The small molecule below binds the protein below.
Small molecule (SMILES): CC(=O)N[C@@H]1[C@@H](O)[C@H](O)[C@@H](CO)O[C@H]1O

Sequence of chain 2.A:
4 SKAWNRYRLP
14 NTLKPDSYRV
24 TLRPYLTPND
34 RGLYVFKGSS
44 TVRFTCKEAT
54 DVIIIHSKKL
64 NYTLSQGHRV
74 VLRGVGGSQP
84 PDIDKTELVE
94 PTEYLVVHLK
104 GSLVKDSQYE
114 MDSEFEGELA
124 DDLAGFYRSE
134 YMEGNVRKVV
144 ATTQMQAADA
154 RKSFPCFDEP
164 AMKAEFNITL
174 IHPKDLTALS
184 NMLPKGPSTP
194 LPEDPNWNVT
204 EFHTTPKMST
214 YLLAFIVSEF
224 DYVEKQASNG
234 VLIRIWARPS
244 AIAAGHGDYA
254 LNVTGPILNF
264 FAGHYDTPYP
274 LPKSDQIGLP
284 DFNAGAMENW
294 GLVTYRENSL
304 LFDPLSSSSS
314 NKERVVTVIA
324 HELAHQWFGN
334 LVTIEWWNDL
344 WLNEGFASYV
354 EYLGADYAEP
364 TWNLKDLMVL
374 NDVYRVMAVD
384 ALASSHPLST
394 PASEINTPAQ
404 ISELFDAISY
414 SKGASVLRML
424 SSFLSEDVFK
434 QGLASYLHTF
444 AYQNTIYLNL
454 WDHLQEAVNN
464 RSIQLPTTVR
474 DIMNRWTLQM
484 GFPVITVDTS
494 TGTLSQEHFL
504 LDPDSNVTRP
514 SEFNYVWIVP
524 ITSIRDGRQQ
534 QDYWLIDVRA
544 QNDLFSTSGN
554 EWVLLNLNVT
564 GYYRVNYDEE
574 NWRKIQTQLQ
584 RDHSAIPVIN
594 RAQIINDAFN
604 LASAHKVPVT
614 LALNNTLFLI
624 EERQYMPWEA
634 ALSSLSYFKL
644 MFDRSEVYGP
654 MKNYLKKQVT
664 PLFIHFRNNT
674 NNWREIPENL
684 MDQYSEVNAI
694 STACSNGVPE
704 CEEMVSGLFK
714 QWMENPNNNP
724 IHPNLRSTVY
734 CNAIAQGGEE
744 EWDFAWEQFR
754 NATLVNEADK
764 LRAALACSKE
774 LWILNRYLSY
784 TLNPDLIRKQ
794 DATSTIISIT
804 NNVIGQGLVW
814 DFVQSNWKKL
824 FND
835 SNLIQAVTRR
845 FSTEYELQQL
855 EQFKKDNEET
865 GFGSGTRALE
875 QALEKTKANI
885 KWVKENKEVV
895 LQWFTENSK

Binding-site contacts:
Ligand atom C2 contacts residue ASN463 of chain 2.A at 2.4 Å.
Ligand atom C7 contacts residue GLU459 of chain 2.A at 4.4 Å.
Ligand atom O7 contacts residue ASN463 of chain 2.A at 3.1 Å (h-bond).
Ligand atom C5 contacts residue ASN463 of chain 2.A at 3.6 Å.
Ligand atom C8 contacts residue ASN463 of chain 2.A at 4.5 Å.
Ligand atom C4 contacts residue ASN463 of chain 2.A at 4.1 Å.
Ligand atom C8 contacts residue ALA460 of chain 2.A at 3.7 Å (hydrophobic).
Ligand atom O5 contacts residue ASN463 of chain 2.A at 2.3 Å (h-bond).
Ligand atom C7 contacts residue ASN463 of chain 2.A at 3.3 Å.
Ligand atom N2 contacts residue GLU459 of chain 2.A at 4.3 Å.
Ligand atom C3 contacts residue ASN463 of chain 2.A at 3.8 Å.
Ligand atom N2 contacts residue ASN463 of chain 2.A at 3.0 Å (h-bond).
Ligand atom C8 contacts residue GLU459 of chain 2.A at 3.8 Å.
Ligand atom C8 contacts residue SER438 of chain 2.A at 3.5 Å.
Ligand atom C7 contacts residue GLN434 of chain 2.A at 3.7 Å.
Ligand atom C8 contacts residue HIS456 of chain 2.A at 4.2 Å.
Ligand atom C8 contacts residue GLN434 of chain 2.A at 4.1 Å.
Ligand atom O7 contacts residue ALA460 of chain 2.A at 4.4 Å.
Ligand atom C7 contacts residue ALA460 of chain 2.A at 4.4 Å (hydrophobic).
Ligand atom C1 contacts residue ASN463 of chain 2.A at 1.4 Å.
Ligand atom O7 contacts residue GLN434 of chain 2.A at 2.6 Å (h-bond).